The small molecule below binds the protein below.
Small molecule (SMILES): CC(=O)N[C@@H]1[C@@H](O)[C@H](O)[C@@H](CO)O[C@H]1O

Binding-site contacts:
Ligand atom C5 contacts residue TRP364 of chain 1.E at 3.9 Å (hydrophobic).
Ligand atom C7 contacts residue ASN308 of chain 1.E at 3.4 Å.
Ligand atom C2 contacts residue ASN308 of chain 1.E at 2.5 Å.
Ligand atom C4 contacts residue ASN308 of chain 1.E at 4.2 Å.
Ligand atom C3 contacts residue ASN308 of chain 1.E at 3.8 Å.
Ligand atom C1 contacts residue TRP364 of chain 1.E at 3.5 Å (hydrophobic).
Ligand atom C5 contacts residue ASN308 of chain 1.E at 3.7 Å.
Ligand atom C8 contacts residue ASN308 of chain 1.E at 4.3 Å.
Ligand atom O5 contacts residue ASN308 of chain 1.E at 2.4 Å (h-bond).
Ligand atom O7 contacts residue ASN308 of chain 1.E at 3.7 Å.
Ligand atom N2 contacts residue ASN308 of chain 1.E at 2.6 Å (h-bond).
Ligand atom O5 contacts residue TRP364 of chain 1.E at 4.0 Å.
Ligand atom C1 contacts residue ASN308 of chain 1.E at 1.4 Å.

Sequence of chain 1.E:
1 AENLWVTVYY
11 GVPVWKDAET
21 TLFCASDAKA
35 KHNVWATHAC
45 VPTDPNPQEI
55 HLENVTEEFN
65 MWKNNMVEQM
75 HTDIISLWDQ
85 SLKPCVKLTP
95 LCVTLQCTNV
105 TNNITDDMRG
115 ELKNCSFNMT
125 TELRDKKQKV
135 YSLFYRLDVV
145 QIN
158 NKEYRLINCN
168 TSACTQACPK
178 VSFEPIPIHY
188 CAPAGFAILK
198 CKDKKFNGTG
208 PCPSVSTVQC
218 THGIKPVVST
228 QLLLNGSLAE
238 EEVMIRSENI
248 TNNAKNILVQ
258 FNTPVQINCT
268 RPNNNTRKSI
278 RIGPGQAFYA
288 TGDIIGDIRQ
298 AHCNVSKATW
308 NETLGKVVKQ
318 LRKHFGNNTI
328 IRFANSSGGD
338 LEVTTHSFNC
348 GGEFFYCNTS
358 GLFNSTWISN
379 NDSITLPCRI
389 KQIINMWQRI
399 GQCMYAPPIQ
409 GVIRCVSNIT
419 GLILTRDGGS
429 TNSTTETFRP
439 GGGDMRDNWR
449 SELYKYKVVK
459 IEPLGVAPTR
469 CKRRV